Sequence of chain 1.C:
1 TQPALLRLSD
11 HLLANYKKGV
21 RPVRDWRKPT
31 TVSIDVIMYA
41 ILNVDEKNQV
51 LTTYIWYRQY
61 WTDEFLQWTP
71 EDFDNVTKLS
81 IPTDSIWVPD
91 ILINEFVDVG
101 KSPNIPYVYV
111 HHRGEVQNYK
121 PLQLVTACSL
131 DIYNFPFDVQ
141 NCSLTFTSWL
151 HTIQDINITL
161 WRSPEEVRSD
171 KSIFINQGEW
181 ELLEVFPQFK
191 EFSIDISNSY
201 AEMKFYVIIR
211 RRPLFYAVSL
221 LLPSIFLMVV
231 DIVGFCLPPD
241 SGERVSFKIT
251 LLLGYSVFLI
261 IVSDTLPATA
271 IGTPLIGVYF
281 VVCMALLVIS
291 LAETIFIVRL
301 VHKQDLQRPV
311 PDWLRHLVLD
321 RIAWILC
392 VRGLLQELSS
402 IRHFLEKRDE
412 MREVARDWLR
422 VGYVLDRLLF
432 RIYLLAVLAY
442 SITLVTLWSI

Binding-site contacts:
Ligand atom C5 contacts residue ASN157 of chain 1.C at 3.6 Å.
Ligand atom C1 contacts residue PHE189 of chain 1.C at 4.3 Å (hydrophobic).
Ligand atom C4 contacts residue PHE189 of chain 1.C at 4.3 Å (hydrophobic).
Ligand atom C5 contacts residue ILE158 of chain 1.C at 4.1 Å (hydrophobic).
Ligand atom N2 contacts residue ILE153 of chain 1.C at 4.4 Å.
Ligand atom O7 contacts residue PHE189 of chain 1.C at 4.2 Å.
Ligand atom O5 contacts residue ILE158 of chain 1.C at 3.9 Å.
Ligand atom C6 contacts residue ILE158 of chain 1.C at 3.6 Å (hydrophobic).
Ligand atom O7 contacts residue ASN157 of chain 1.C at 3.2 Å (h-bond).
Ligand atom C1 contacts residue ASN157 of chain 1.C at 1.4 Å.
Ligand atom C7 contacts residue ILE153 of chain 1.C at 4.5 Å (hydrophobic).
Ligand atom N2 contacts residue ASN157 of chain 1.C at 3.0 Å (h-bond).
Ligand atom C8 contacts residue ILE153 of chain 1.C at 3.9 Å (hydrophobic).
Ligand atom C6 contacts residue THR159 of chain 1.C at 4.2 Å.
Ligand atom C8 contacts residue PHE189 of chain 1.C at 4.0 Å (hydrophobic).
Ligand atom C5 contacts residue PHE189 of chain 1.C at 3.5 Å (hydrophobic).
Ligand atom C7 contacts residue ASN157 of chain 1.C at 3.3 Å.
Ligand atom O5 contacts residue ASN157 of chain 1.C at 2.3 Å (h-bond).
Ligand atom C7 contacts residue PHE189 of chain 1.C at 4.2 Å (hydrophobic).
Ligand atom O5 contacts residue PHE189 of chain 1.C at 4.1 Å.
Ligand atom C3 contacts residue ASN157 of chain 1.C at 3.8 Å.
Ligand atom C8 contacts residue ASN157 of chain 1.C at 4.5 Å.
Ligand atom C2 contacts residue ASN157 of chain 1.C at 2.5 Å.
Ligand atom C4 contacts residue ASN157 of chain 1.C at 4.2 Å.
Ligand atom O6 contacts residue THR159 of chain 1.C at 3.8 Å.
Ligand atom O4 contacts residue PHE189 of chain 1.C at 4.1 Å.
Ligand atom C6 contacts residue PHE189 of chain 1.C at 4.0 Å (hydrophobic).

This small molecule binds to this protein.
Small molecule (SMILES): CC(=O)N[C@H]1[C@H](O[C@H]2[C@H](O)[C@@H](NC(C)=O)CO[C@@H]2CO)O[C@H](CO)[C@@H](O[C@@H]2O[C@H](CO)[C@@H](O)[C@H](O)[C@@H]2O)[C@@H]1O